Binding-site contacts:
Ligand atom C5 contacts residue ASN279 of chain 1.C at 3.6 Å.
Ligand atom O6 contacts residue LYS555 of chain 1.A at 4.2 Å.
Ligand atom O5 contacts residue ASN279 of chain 1.C at 2.4 Å (h-bond).
Ligand atom N2 contacts residue ASN279 of chain 1.C at 2.8 Å (h-bond).
Ligand atom C2 contacts residue ASN279 of chain 1.C at 2.5 Å.
Ligand atom C1 contacts residue ASN279 of chain 1.C at 1.4 Å.
Ligand atom C7 contacts residue ASN279 of chain 1.C at 4.1 Å.
Ligand atom C3 contacts residue ASN279 of chain 1.C at 3.8 Å.
Ligand atom C4 contacts residue ASN279 of chain 1.C at 4.2 Å.

Sequence of chain 1.A:
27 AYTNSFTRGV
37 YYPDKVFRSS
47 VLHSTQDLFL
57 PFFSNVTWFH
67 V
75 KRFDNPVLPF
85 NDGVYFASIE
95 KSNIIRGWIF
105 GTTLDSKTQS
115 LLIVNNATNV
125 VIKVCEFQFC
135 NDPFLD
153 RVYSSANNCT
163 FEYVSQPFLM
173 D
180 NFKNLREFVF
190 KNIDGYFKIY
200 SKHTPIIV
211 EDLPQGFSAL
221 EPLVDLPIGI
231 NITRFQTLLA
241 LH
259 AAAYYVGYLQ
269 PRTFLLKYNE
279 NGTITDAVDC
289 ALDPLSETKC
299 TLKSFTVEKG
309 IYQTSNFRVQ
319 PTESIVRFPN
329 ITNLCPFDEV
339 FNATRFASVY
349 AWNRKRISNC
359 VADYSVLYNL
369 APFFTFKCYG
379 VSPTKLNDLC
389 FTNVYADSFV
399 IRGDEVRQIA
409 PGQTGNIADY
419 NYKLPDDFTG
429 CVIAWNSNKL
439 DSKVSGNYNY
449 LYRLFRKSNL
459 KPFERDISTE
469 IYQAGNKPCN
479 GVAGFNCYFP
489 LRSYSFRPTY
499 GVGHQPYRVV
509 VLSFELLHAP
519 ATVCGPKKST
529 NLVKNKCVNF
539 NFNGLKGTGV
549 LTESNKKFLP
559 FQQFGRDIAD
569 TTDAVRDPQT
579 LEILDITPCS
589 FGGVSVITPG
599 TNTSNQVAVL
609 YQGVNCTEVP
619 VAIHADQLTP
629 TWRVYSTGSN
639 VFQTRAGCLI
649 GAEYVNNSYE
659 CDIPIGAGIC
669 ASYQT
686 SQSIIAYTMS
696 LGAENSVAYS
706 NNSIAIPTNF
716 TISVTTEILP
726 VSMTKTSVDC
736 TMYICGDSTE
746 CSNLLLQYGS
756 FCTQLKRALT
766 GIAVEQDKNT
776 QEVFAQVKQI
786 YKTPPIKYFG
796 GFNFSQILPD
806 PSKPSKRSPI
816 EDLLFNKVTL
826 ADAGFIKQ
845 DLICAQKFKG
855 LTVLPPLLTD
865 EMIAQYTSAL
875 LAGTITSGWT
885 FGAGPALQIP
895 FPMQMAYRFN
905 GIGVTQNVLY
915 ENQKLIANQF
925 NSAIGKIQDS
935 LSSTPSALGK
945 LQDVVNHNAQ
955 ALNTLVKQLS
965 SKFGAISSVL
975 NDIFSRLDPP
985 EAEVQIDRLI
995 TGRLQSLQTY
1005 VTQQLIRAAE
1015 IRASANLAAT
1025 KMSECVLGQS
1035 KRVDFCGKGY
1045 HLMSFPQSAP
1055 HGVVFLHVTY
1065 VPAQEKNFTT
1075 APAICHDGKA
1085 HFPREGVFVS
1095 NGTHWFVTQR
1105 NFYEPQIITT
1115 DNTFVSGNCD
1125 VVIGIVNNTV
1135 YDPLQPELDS

Sequence of chain 1.C:
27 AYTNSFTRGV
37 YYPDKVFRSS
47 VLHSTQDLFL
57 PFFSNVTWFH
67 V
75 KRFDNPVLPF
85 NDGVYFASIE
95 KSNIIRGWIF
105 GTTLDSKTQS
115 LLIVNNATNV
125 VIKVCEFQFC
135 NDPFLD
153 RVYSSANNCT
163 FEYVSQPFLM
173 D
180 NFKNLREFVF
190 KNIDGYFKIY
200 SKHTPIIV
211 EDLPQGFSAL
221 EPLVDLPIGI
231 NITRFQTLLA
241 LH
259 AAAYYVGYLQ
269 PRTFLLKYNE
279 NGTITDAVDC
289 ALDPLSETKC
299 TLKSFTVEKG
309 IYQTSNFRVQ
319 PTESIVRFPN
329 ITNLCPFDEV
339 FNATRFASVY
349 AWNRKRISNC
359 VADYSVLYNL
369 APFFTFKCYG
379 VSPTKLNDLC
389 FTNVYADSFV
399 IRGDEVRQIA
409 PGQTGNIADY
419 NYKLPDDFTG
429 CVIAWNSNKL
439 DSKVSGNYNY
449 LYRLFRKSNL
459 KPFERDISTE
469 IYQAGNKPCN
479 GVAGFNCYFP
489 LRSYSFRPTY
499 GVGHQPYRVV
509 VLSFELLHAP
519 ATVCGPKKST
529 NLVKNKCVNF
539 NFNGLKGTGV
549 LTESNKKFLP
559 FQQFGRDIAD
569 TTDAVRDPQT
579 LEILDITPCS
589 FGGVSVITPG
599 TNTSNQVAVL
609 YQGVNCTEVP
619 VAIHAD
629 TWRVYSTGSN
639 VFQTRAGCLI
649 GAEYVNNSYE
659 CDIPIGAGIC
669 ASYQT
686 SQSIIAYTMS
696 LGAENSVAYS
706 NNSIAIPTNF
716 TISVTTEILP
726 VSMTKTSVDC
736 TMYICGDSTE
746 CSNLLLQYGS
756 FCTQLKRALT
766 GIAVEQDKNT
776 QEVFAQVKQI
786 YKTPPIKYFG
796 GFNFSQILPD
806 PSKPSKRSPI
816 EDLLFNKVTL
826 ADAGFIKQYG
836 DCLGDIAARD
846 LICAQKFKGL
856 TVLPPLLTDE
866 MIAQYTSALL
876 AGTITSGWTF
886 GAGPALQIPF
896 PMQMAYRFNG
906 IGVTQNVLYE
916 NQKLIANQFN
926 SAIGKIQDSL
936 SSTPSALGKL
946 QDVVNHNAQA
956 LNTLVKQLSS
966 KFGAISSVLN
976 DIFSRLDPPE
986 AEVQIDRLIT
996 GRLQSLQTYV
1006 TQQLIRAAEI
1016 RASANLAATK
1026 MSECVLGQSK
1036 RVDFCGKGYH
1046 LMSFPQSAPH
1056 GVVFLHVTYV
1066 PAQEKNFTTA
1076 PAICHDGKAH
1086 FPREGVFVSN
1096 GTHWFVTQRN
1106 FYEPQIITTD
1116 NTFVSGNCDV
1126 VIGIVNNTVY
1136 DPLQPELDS

This protein binds this small molecule.
Small molecule (SMILES): CC(=O)N[C@@H]1[C@@H](O)[C@H](O)[C@@H](CO)O[C@H]1O